Sequence of chain 16.A:
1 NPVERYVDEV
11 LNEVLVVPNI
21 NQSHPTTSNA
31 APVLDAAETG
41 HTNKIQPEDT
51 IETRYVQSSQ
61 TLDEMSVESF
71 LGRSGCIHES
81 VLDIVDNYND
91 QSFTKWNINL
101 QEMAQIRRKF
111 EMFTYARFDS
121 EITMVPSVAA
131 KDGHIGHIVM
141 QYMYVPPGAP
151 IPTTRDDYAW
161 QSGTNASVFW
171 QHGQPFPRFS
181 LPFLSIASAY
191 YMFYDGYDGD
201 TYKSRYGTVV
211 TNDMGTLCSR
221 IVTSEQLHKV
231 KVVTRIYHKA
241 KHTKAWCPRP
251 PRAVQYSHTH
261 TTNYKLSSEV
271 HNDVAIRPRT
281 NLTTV

A protein and the small-molecule ligand that binds it are described below.
Small molecule (SMILES): Cc1cc(CCCOc2c(C)cc(-c3nnn(C)n3)cc2C)on1

Binding-site contacts:
Ligand atom C4 contacts residue TYR190 of chain 16.A at 3.7 Å (hydrophobic).
Ligand atom CM4 contacts residue TYR144 of chain 16.A at 3.8 Å (hydrophobic).
Ligand atom C2A contacts residue PHE179 of chain 16.A at 3.5 Å (hydrophobic).
Ligand atom O1 contacts residue MET214 of chain 16.A at 3.2 Å.
Ligand atom C6B contacts residue ILE98 of chain 16.A at 3.8 Å (hydrophobic).
Ligand atom CM6 contacts residue TYR144 of chain 16.A at 3.7 Å (hydrophobic).
Ligand atom C2B contacts residue ILE122 of chain 16.A at 4.0 Å (hydrophobic).
Ligand atom CM6 contacts residue LEU184 of chain 16.A at 3.7 Å (hydrophobic).
Ligand atom O1 contacts residue LEU100 of chain 16.A at 3.7 Å.
Ligand atom CM2 contacts residue ILE77 of chain 16.A at 3.8 Å (hydrophobic).
Ligand atom C4 contacts residue MET214 of chain 16.A at 3.7 Å (hydrophobic).
Ligand atom C5B contacts residue TYR144 of chain 16.A at 3.8 Å (hydrophobic).
Ligand atom N1A contacts residue LEU217 of chain 16.A at 3.3 Å.
Ligand atom N2 contacts residue LEU100 of chain 16.A at 3.8 Å.
Ligand atom N1A contacts residue MET124 of chain 16.A at 3.6 Å.
Ligand atom C5B contacts residue LEU181 of chain 16.A at 3.6 Å (hydrophobic).
Ligand atom C2A contacts residue LEU217 of chain 16.A at 4.0 Å (hydrophobic).
Ligand atom C1B contacts residue LEU181 of chain 16.A at 4.0 Å (hydrophobic).
Ligand atom N4A contacts residue PHE179 of chain 16.A at 3.5 Å.
Ligand atom N4A contacts residue TYR144 of chain 16.A at 3.7 Å.
Ligand atom C1B contacts residue ILE98 of chain 16.A at 3.7 Å (hydrophobic).
Ligand atom N3A contacts residue TYR144 of chain 16.A at 3.2 Å.
Ligand atom CM3 contacts residue TYR190 of chain 16.A at 3.6 Å (hydrophobic).
Ligand atom N3A contacts residue PHE179 of chain 16.A at 3.7 Å.
Ligand atom CM4 contacts residue TYR142 of chain 16.A at 3.7 Å (hydrophobic).
Ligand atom CM4 contacts residue VAL168 of chain 16.A at 3.9 Å (hydrophobic).
Ligand atom N1A contacts residue PHE179 of chain 16.A at 3.3 Å.
Ligand atom N2 contacts residue MET214 of chain 16.A at 3.8 Å.
Ligand atom C5 contacts residue MET214 of chain 16.A at 3.4 Å (hydrophobic).
Ligand atom CM4 contacts residue ALA166 of chain 16.A at 3.1 Å (hydrophobic).
Ligand atom N5A contacts residue MET124 of chain 16.A at 3.9 Å.
Ligand atom C6B contacts residue LEU181 of chain 16.A at 3.5 Å (hydrophobic).
Ligand atom N5A contacts residue PHE179 of chain 16.A at 3.3 Å.
Ligand atom O1B contacts residue ILE98 of chain 16.A at 3.2 Å.
Ligand atom CM2 contacts residue ILE122 of chain 16.A at 3.8 Å (hydrophobic).
Ligand atom C3 contacts residue LEU100 of chain 16.A at 3.8 Å (hydrophobic).
Ligand atom N5A contacts residue LEU217 of chain 16.A at 3.6 Å.
Ligand atom CM6 contacts residue LEU181 of chain 16.A at 3.8 Å (hydrophobic).
Ligand atom C4 contacts residue LEU100 of chain 16.A at 3.9 Å (hydrophobic).
Ligand atom C1C contacts residue MET214 of chain 16.A at 3.2 Å (hydrophobic).